Binding-site contacts:
Ligand atom C15 contacts residue CYS80 of chain 1.C at 3.7 Å (hydrophobic).
Ligand atom O26 contacts residue ARG83 of chain 1.C at 3.8 Å.
Ligand atom C38 contacts residue PHE158 of chain 1.C at 3.5 Å (hydrophobic).
Ligand atom C17 contacts residue ILE136 of chain 1.C at 3.4 Å (hydrophobic).
Ligand atom C14 contacts residue ARG83 of chain 1.C at 3.7 Å.
Ligand atom C5 contacts residue SER84 of chain 1.C at 3.7 Å.
Ligand atom O6 contacts residue PHE158 of chain 1.C at 3.7 Å.
Ligand atom C37 contacts residue GLN81 of chain 1.C at 3.7 Å.
Ligand atom C25 contacts residue ARG83 of chain 1.C at 3.7 Å.
Ligand atom C2 contacts residue HIS118 of chain 1.C at 3.3 Å.
Ligand atom C25 contacts residue SER137 of chain 1.C at 3.6 Å.
Ligand atom O26 contacts residue SER137 of chain 1.C at 3.0 Å (h-bond).
Ligand atom C37 contacts residue PHE77 of chain 1.C at 3.3 Å (hydrophobic).
Ligand atom C39 contacts residue PHE158 of chain 1.C at 3.8 Å (hydrophobic).
Ligand atom C38 contacts residue GLN81 of chain 1.C at 3.6 Å.
Ligand atom O27 contacts residue ARG83 of chain 1.C at 2.7 Å (salt-bridge).
Ligand atom C31 contacts residue ILE121 of chain 1.C at 3.7 Å (hydrophobic).
Ligand atom C12 contacts residue LEU125 of chain 1.C at 3.4 Å (hydrophobic).
Ligand atom C35 contacts residue TYR268 of chain 1.C at 3.3 Å (hydrophobic).
Ligand atom C7 contacts residue SER84 of chain 1.C at 3.6 Å.
Ligand atom O6 contacts residue TYR122 of chain 1.C at 2.7 Å (h-bond).
Ligand atom C35 contacts residue HIS244 of chain 1.C at 3.6 Å.
Ligand atom N4 contacts residue SER84 of chain 1.C at 2.7 Å (h-bond).
Ligand atom C33 contacts residue ILE121 of chain 1.C at 3.6 Å (hydrophobic).
Ligand atom N11 contacts residue LEU125 of chain 1.C at 3.4 Å.
Ligand atom C33 contacts residue SER84 of chain 1.C at 3.0 Å.
Ligand atom C38 contacts residue PHE77 of chain 1.C at 3.7 Å (hydrophobic).
Ligand atom C3 contacts residue SER84 of chain 1.C at 3.2 Å.
Ligand atom C2 contacts residue TYR268 of chain 1.C at 3.1 Å (hydrophobic).
Ligand atom O26 contacts residue ILE136 of chain 1.C at 3.3 Å.
Ligand atom O6 contacts residue HIS244 of chain 1.C at 3.3 Å.
Ligand atom C15 contacts residue GLY79 of chain 1.C at 3.6 Å.
Ligand atom C9 contacts residue MET159 of chain 1.C at 3.7 Å (hydrophobic).
Ligand atom C18 contacts residue ILE136 of chain 1.C at 3.7 Å (hydrophobic).
Ligand atom C2 contacts residue TYR122 of chain 1.C at 3.7 Å (hydrophobic).
Ligand atom C32 contacts residue SER84 of chain 1.C at 3.8 Å.
Ligand atom C28 contacts residue LEU125 of chain 1.C at 3.6 Å (hydrophobic).
Ligand atom C1 contacts residue HIS118 of chain 1.C at 3.5 Å.
Ligand atom C9 contacts residue CYS80 of chain 1.C at 3.6 Å (hydrophobic).
Ligand atom C5 contacts residue TYR122 of chain 1.C at 3.5 Å (hydrophobic).

Sequence of chain 1.C:
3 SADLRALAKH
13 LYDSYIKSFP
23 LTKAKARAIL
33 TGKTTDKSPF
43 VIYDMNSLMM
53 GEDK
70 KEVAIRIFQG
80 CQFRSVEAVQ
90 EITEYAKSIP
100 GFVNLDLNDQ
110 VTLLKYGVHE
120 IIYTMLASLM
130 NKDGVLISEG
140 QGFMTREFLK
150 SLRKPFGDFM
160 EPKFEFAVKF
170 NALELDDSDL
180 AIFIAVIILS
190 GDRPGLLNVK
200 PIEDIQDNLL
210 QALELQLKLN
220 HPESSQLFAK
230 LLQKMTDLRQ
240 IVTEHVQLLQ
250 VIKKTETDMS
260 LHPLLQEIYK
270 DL

A protein and the small-molecule ligand that binds it are described below.
Small molecule (SMILES): CC[C@H](NC(=O)c1ccc2c(c1)c(C)c(C)n2Cc1ccc(-c2ccccc2C(=O)O)cc1)c1ccccc1